A protein and the small-molecule ligand that binds it are described below.
Small molecule (SMILES): Cc1[nH]c(C(=O)Nc2nc3c(OCc4ccccc4)cc(C(=O)O)cc3s2)c(Cl)c1Cl

Binding-site contacts:
Ligand atom C3 contacts residue PRO88 of chain 1.B at 3.8 Å (hydrophobic).
Ligand atom C contacts residue PRO88 of chain 1.B at 3.5 Å (hydrophobic).
Ligand atom CL contacts residue ILE153 of chain 1.B at 3.7 Å.
Ligand atom CL1 contacts residue ASN55 of chain 1.B at 3.8 Å.
Ligand atom C12 contacts residue ASP82 of chain 1.B at 3.5 Å.
Ligand atom O2 contacts residue ARG85 of chain 1.B at 3.7 Å.
Ligand atom S contacts residue GLY86 of chain 1.B at 3.5 Å (h-bond).
Ligand atom C1 contacts residue PRO88 of chain 1.B at 3.7 Å (hydrophobic).
Ligand atom C9 contacts residue ILE87 of chain 1.B at 3.7 Å (hydrophobic).
Ligand atom C contacts residue ARG85 of chain 1.B at 3.5 Å.
Ligand atom C10 contacts residue ASN55 of chain 1.B at 3.5 Å.
Ligand atom C12 contacts residue SER56 of chain 1.B at 3.1 Å.
Ligand atom O contacts residue ASP82 of chain 1.B at 3.9 Å.
Ligand atom O1 contacts residue ARG85 of chain 1.B at 3.6 Å.
Ligand atom O contacts residue THR151 of chain 1.B at 3.6 Å.
Ligand atom C5 contacts residue ARG85 of chain 1.B at 3.5 Å.
Ligand atom C13 contacts residue ARG122 of chain 1.B at 3.7 Å.
Ligand atom S contacts residue ILE87 of chain 1.B at 3.8 Å.
Ligand atom C4 contacts residue PRO88 of chain 1.B at 3.6 Å (hydrophobic).
Ligand atom C5 contacts residue GLY86 of chain 1.B at 3.5 Å.
Ligand atom C8 contacts residue ASP82 of chain 1.B at 3.8 Å.
Ligand atom CL1 contacts residue ILE87 of chain 1.B at 3.6 Å.
Ligand atom N2 contacts residue ASP82 of chain 1.B at 2.7 Å (salt-bridge).
Ligand atom C16 contacts residue ILE103 of chain 1.B at 3.8 Å (hydrophobic).
Ligand atom C5 contacts residue ARG122 of chain 1.B at 3.7 Å.
Ligand atom C17 contacts residue PRO88 of chain 1.B at 3.7 Å (hydrophobic).
Ligand atom C5 contacts residue PRO88 of chain 1.B at 3.6 Å (hydrophobic).
Ligand atom C11 contacts residue ASP82 of chain 1.B at 3.4 Å.
Ligand atom O2 contacts residue ARG122 of chain 1.B at 2.9 Å (salt-bridge).
Ligand atom C17 contacts residue ILE103 of chain 1.B at 3.8 Å (hydrophobic).
Ligand atom O contacts residue GLU59 of chain 1.B at 3.7 Å.
Ligand atom S contacts residue GLU59 of chain 1.B at 3.6 Å.
Ligand atom C13 contacts residue ARG85 of chain 1.B at 3.4 Å.
Ligand atom C4 contacts residue GLY86 of chain 1.B at 3.7 Å.
Ligand atom C9 contacts residue ASN55 of chain 1.B at 3.4 Å.
Ligand atom C11 contacts residue SER56 of chain 1.B at 3.7 Å.
Ligand atom N2 contacts residue THR151 of chain 1.B at 3.7 Å.
Ligand atom CL contacts residue ASN55 of chain 1.B at 3.4 Å.
Ligand atom C13 contacts residue PRO88 of chain 1.B at 3.8 Å (hydrophobic).
Ligand atom C11 contacts residue THR151 of chain 1.B at 3.7 Å.

Sequence of chain 1.B:
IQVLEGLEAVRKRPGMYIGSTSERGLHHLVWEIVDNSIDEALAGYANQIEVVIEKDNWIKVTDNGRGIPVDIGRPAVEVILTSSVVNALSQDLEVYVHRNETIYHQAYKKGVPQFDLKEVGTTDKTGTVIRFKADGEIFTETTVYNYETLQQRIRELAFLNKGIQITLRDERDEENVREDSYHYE